Sequence of chain 1.A:
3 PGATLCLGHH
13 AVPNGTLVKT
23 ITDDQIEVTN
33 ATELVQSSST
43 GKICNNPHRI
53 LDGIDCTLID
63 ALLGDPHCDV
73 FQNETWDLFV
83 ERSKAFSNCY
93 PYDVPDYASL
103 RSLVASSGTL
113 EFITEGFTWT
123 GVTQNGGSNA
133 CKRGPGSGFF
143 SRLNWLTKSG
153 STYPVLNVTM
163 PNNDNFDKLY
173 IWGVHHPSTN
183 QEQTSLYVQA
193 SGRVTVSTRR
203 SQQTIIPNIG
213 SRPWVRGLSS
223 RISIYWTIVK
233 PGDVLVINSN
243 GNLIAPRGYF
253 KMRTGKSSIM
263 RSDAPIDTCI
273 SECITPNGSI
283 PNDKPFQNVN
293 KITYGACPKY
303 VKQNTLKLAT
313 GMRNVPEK

Binding-site contacts:
Ligand atom C6 contacts residue ASN292 of chain 1.A at 4.0 Å.
Ligand atom C1 contacts residue ASN279 of chain 1.A at 1.4 Å.
Ligand atom C8 contacts residue SER39 of chain 1.A at 3.8 Å.
Ligand atom C2 contacts residue ASN279 of chain 1.A at 2.4 Å.
Ligand atom O5 contacts residue ASN279 of chain 1.A at 2.4 Å (h-bond).
Ligand atom C7 contacts residue ASN279 of chain 1.A at 3.2 Å.
Ligand atom C8 contacts residue VAL291 of chain 1.A at 4.3 Å (hydrophobic).
Ligand atom O5 contacts residue ASN292 of chain 1.A at 3.8 Å.
Ligand atom C8 contacts residue ASN279 of chain 1.A at 4.4 Å.
Ligand atom C5 contacts residue ASN279 of chain 1.A at 3.6 Å.
Ligand atom C1 contacts residue VAL291 of chain 1.A at 3.6 Å (hydrophobic).
Ligand atom N2 contacts residue VAL291 of chain 1.A at 3.5 Å (h-bond).
Ligand atom O7 contacts residue ASN279 of chain 1.A at 3.0 Å (h-bond).
Ligand atom C1 contacts residue ASN292 of chain 1.A at 4.2 Å.
Ligand atom O7 contacts residue LYS293 of chain 1.A at 4.3 Å.
Ligand atom N2 contacts residue ASN279 of chain 1.A at 2.9 Å (h-bond).
Ligand atom C3 contacts residue VAL291 of chain 1.A at 4.1 Å (hydrophobic).
Ligand atom C8 contacts residue LYS293 of chain 1.A at 4.0 Å.
Ligand atom C3 contacts residue ASN279 of chain 1.A at 3.8 Å.
Ligand atom C4 contacts residue ASN279 of chain 1.A at 4.2 Å.
Ligand atom C5 contacts residue VAL291 of chain 1.A at 4.5 Å (hydrophobic).
Ligand atom C8 contacts residue GLU69 of chain 1.B at 3.7 Å.
Ligand atom C7 contacts residue VAL291 of chain 1.A at 4.5 Å (hydrophobic).
Ligand atom C5 contacts residue ASN292 of chain 1.A at 3.9 Å.
Ligand atom C6 contacts residue GLU69 of chain 1.B at 4.5 Å.
Ligand atom C2 contacts residue VAL291 of chain 1.A at 4.0 Å (hydrophobic).

Sequence of chain 1.B:
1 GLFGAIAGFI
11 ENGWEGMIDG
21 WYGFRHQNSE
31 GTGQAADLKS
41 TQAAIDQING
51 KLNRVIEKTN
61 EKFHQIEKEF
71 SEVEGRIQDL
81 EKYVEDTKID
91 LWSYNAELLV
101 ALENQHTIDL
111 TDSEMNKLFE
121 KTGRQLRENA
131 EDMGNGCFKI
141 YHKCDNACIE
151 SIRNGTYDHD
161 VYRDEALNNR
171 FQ

The protein below binds the small molecule below.
Small molecule (SMILES): CC(=O)N[C@H]1[C@H](O[C@H]2[C@H](O)[C@@H](NC(C)=O)CO[C@@H]2CO)O[C@H](CO)[C@@H](O)[C@@H]1O